This small molecule binds to this protein.
Small molecule (SMILES): CC(=O)N[C@@H]1[C@@H](O)[C@H](O)[C@@H](CO)O[C@H]1O

Sequence of chain 1.B:
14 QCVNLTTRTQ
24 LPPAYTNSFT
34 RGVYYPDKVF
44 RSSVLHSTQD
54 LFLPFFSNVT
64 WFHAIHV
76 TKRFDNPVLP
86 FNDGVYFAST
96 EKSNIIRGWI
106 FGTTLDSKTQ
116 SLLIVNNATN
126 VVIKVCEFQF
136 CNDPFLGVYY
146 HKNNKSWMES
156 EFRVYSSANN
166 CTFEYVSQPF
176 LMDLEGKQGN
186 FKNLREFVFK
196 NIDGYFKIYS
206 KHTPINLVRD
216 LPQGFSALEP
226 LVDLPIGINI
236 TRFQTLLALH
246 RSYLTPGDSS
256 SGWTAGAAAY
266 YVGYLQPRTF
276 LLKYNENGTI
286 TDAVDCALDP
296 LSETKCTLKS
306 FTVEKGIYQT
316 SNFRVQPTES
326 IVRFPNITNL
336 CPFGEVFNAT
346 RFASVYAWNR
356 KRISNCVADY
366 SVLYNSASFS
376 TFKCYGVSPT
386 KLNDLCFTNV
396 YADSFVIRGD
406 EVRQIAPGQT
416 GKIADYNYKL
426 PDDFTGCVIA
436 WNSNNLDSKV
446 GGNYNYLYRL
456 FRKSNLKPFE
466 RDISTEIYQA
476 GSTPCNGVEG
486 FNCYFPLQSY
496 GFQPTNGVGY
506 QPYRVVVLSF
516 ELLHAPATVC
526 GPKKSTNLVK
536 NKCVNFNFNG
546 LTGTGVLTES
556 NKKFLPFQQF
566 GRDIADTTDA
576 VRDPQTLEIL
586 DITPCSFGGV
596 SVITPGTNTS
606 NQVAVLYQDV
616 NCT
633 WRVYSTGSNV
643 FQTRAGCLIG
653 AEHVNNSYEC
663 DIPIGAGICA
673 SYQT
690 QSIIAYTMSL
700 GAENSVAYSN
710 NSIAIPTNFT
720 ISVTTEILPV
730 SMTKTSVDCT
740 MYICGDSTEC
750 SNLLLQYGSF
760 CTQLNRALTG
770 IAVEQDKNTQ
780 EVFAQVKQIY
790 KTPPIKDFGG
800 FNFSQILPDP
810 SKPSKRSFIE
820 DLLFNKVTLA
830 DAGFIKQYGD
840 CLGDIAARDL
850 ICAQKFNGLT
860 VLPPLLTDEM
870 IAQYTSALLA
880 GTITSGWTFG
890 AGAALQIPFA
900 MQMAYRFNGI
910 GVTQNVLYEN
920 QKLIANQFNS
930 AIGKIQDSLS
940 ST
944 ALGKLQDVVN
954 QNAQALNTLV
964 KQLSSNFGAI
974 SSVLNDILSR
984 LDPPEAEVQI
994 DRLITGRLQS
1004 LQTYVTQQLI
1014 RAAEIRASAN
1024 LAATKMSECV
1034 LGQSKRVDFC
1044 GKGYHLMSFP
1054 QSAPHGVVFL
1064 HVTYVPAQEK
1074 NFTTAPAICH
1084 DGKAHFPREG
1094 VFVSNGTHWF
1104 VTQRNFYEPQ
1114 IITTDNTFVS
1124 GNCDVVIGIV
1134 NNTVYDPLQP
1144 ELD

Binding-site contacts:
Ligand atom N2 contacts residue ASN603 of chain 1.B at 3.0 Å (h-bond).
Ligand atom C3 contacts residue ASN603 of chain 1.B at 3.9 Å.
Ligand atom C5 contacts residue ASN603 of chain 1.B at 3.7 Å.
Ligand atom C7 contacts residue ASN603 of chain 1.B at 4.2 Å.
Ligand atom C2 contacts residue ASN603 of chain 1.B at 2.7 Å.
Ligand atom C1 contacts residue ASN603 of chain 1.B at 1.4 Å.
Ligand atom O5 contacts residue ASN603 of chain 1.B at 2.5 Å (h-bond).
Ligand atom C4 contacts residue ASN603 of chain 1.B at 4.4 Å.